Sequence of chain 1.F:
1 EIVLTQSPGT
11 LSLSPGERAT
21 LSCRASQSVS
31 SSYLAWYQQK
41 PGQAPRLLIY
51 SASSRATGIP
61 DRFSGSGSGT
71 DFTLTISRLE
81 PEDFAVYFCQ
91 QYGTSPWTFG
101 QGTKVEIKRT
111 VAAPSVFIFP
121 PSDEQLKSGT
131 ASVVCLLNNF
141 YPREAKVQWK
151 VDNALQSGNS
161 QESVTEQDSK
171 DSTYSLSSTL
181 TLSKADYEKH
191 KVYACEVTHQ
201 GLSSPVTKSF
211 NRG

Sequence of chain 1.E:
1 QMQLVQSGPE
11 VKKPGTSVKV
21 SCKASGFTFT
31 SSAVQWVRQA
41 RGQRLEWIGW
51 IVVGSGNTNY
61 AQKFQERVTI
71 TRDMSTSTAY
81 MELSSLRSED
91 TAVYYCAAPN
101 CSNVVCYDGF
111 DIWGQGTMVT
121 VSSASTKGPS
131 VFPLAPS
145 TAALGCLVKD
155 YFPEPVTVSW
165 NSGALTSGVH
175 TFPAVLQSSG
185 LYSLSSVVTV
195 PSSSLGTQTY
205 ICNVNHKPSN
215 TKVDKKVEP

The small molecule below binds the protein below.
Small molecule (SMILES): CC(=O)N[C@H]1[C@H](O[C@H]2[C@H](O)[C@@H](NC(C)=O)CO[C@@H]2CO)O[C@H](CO)[C@@H](O[C@@H]2O[C@H](CO)[C@@H](O)[C@H](O)[C@@H]2O)[C@@H]1O

Binding-site contacts:
Ligand atom C8 contacts residue ASN100 of chain 1.E at 4.3 Å.
Ligand atom O6 contacts residue SER102 of chain 1.E at 3.9 Å.
Ligand atom N2 contacts residue ASN100 of chain 1.E at 2.9 Å (h-bond).
Ligand atom C2 contacts residue ASN100 of chain 1.E at 2.5 Å.
Ligand atom C6 contacts residue SER102 of chain 1.E at 4.0 Å.
Ligand atom C8 contacts residue MET2 of chain 1.E at 3.9 Å (hydrophobic).
Ligand atom C4 contacts residue ASN100 of chain 1.E at 4.2 Å.
Ligand atom O7 contacts residue ASN100 of chain 1.E at 2.8 Å (h-bond).
Ligand atom C7 contacts residue MET2 of chain 1.E at 4.3 Å (hydrophobic).
Ligand atom C1 contacts residue ASN100 of chain 1.E at 1.4 Å.
Ligand atom N2 contacts residue MET2 of chain 1.E at 4.1 Å.
Ligand atom C7 contacts residue ASP111 of chain 1.E at 3.6 Å.
Ligand atom O5 contacts residue ASN100 of chain 1.E at 2.4 Å (h-bond).
Ligand atom C5 contacts residue ASN100 of chain 1.E at 3.7 Å.
Ligand atom C8 contacts residue ASP111 of chain 1.E at 3.6 Å.
Ligand atom O7 contacts residue THR57 of chain 1.F at 3.8 Å.
Ligand atom C3 contacts residue ASN100 of chain 1.E at 3.8 Å.
Ligand atom O7 contacts residue ASP111 of chain 1.E at 2.9 Å (salt-bridge).
Ligand atom C7 contacts residue ASN100 of chain 1.E at 3.0 Å.
Ligand atom O7 contacts residue TYR107 of chain 1.E at 4.3 Å.